The protein below binds the small molecule below.
Small molecule (SMILES): CC(=O)N[C@H]1[C@H](O[C@H]2[C@H](O)[C@@H](NC(C)=O)CO[C@@H]2CO)O[C@H](CO)[C@@H](O[C@@H]2O[C@H](CO[C@H]3O[C@H](CO[C@H]4O[C@H](CO)[C@@H](O)[C@H](O)[C@@H]4O)[C@@H](O)[C@H](O[C@H]4O[C@H](CO)[C@@H](O)[C@H](O)[C@@H]4O)[C@@H]3O)[C@@H](O)[C@H](O[C@H]3O[C@H](CO)[C@@H](O)[C@H](O)[C@@H]3O[C@H]3O[C@H](CO)[C@@H](O)[C@H](O)[C@@H]3O[C@H]3O[C@H](CO)[C@@H](O)[C@H](O)[C@@H]3O)[C@@H]2O)[C@@H]1O

Sequence of chain 3.A:
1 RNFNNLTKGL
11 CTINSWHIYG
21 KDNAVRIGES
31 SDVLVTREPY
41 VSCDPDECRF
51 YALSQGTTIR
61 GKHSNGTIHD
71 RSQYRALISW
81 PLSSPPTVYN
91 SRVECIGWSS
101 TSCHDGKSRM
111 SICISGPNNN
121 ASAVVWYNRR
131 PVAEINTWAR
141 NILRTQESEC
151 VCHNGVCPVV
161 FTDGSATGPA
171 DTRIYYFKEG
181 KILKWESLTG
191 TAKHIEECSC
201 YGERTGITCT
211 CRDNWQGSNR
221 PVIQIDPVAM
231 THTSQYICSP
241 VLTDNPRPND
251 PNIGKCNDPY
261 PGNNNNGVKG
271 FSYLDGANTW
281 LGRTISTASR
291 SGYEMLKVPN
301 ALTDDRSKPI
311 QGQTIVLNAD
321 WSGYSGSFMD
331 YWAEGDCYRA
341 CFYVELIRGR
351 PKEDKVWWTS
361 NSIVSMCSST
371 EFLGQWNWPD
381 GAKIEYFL

Sequence of chain 1.A:
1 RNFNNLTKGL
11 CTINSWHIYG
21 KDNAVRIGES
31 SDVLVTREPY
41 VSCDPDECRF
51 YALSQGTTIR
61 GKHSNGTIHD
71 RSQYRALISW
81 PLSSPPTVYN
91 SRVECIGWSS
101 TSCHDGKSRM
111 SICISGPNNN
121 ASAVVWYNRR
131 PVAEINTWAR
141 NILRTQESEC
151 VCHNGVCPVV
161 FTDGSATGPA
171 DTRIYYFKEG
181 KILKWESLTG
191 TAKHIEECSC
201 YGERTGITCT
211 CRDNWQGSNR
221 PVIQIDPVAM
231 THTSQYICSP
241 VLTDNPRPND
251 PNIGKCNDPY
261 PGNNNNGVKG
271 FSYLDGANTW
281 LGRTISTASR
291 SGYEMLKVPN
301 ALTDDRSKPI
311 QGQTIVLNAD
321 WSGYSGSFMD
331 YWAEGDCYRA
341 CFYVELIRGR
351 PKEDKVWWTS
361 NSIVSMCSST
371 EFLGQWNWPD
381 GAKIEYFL

Binding-site contacts:
Ligand atom O3 contacts residue GLN311 of chain 3.A at 3.3 Å.
Ligand atom C6 contacts residue LEU373 of chain 3.A at 3.3 Å (hydrophobic).
Ligand atom O5 contacts residue GLY374 of chain 3.A at 3.4 Å.
Ligand atom C2 contacts residue ASN120 of chain 1.A at 2.3 Å.
Ligand atom O7 contacts residue ASN120 of chain 1.A at 3.6 Å.
Ligand atom O3 contacts residue ASP250 of chain 3.A at 3.2 Å (salt-bridge).
Ligand atom C3 contacts residue GLY312 of chain 3.A at 3.2 Å.
Ligand atom N2 contacts residue ASN120 of chain 1.A at 2.8 Å (h-bond).
Ligand atom O5 contacts residue ASP250 of chain 3.A at 3.6 Å (salt-bridge).
Ligand atom C5 contacts residue ASN120 of chain 1.A at 3.6 Å.
Ligand atom O3 contacts residue GLY312 of chain 3.A at 3.0 Å (h-bond).
Ligand atom O3 contacts residue GLU294 of chain 3.A at 2.7 Å (salt-bridge).
Ligand atom C5 contacts residue ARG283 of chain 3.A at 3.6 Å.
Ligand atom O2 contacts residue ASN249 of chain 3.A at 3.3 Å (h-bond).
Ligand atom O6 contacts residue GLN375 of chain 3.A at 3.3 Å.
Ligand atom C4 contacts residue GLU294 of chain 3.A at 3.6 Å.
Ligand atom O2 contacts residue LEU296 of chain 3.A at 3.6 Å.
Ligand atom C6 contacts residue GLN311 of chain 3.A at 3.6 Å.
Ligand atom O4 contacts residue GLU294 of chain 3.A at 2.7 Å (salt-bridge).
Ligand atom O5 contacts residue ARG283 of chain 3.A at 3.2 Å (salt-bridge).
Ligand atom C5 contacts residue ILE310 of chain 3.A at 3.7 Å (hydrophobic).
Ligand atom C6 contacts residue ASP250 of chain 3.A at 3.6 Å.
Ligand atom O5 contacts residue GLY312 of chain 3.A at 3.7 Å.
Ligand atom O6 contacts residue ILE310 of chain 3.A at 3.3 Å (h-bond).
Ligand atom C6 contacts residue ILE310 of chain 3.A at 3.5 Å (hydrophobic).
Ligand atom O3 contacts residue ASN249 of chain 3.A at 2.7 Å (h-bond).
Ligand atom C1 contacts residue ASN120 of chain 1.A at 1.4 Å.
Ligand atom O5 contacts residue ASN120 of chain 1.A at 2.4 Å (h-bond).
Ligand atom O3 contacts residue ARG283 of chain 3.A at 3.0 Å (salt-bridge).
Ligand atom O2 contacts residue GLY312 of chain 3.A at 3.2 Å.
Ligand atom C6 contacts residue PRO309 of chain 3.A at 3.6 Å (hydrophobic).
Ligand atom O6 contacts residue ILE285 of chain 3.A at 2.6 Å (h-bond).
Ligand atom C6 contacts residue ILE285 of chain 3.A at 3.4 Å (hydrophobic).
Ligand atom O4 contacts residue ARG247 of chain 3.A at 3.1 Å (salt-bridge).
Ligand atom C7 contacts residue ASN120 of chain 1.A at 3.4 Å.
Ligand atom O6 contacts residue ASP250 of chain 3.A at 2.7 Å (salt-bridge).
Ligand atom C3 contacts residue GLU294 of chain 3.A at 3.4 Å.
Ligand atom O4 contacts residue THR287 of chain 3.A at 3.4 Å.
Ligand atom O4 contacts residue ARG283 of chain 3.A at 3.5 Å (salt-bridge).
Ligand atom O5 contacts residue GLN375 of chain 3.A at 3.3 Å (h-bond).